Binding-site contacts:
Ligand atom CL contacts residue THR233 of chain 1.A at 4.0 Å.
Ligand atom C5 contacts residue LYS200 of chain 1.A at 3.5 Å.
Ligand atom C7 contacts residue ILE196 of chain 1.A at 4.0 Å (hydrophobic).
Ligand atom C6 contacts residue LYS200 of chain 1.A at 3.5 Å.
Ligand atom C9 contacts residue LEU232 of chain 1.A at 3.7 Å (hydrophobic).
Ligand atom C6 contacts residue ILE196 of chain 1.A at 4.0 Å (hydrophobic).
Ligand atom C10 contacts residue ARG229 of chain 1.A at 4.5 Å.
Ligand atom N contacts residue LEU232 of chain 1.A at 4.0 Å.
Ligand atom C7 contacts residue LYS200 of chain 1.A at 3.9 Å.
Ligand atom C7 contacts residue THR236 of chain 1.A at 4.4 Å.
Ligand atom C1 contacts residue LEU232 of chain 1.A at 4.2 Å (hydrophobic).
Ligand atom C4 contacts residue LYS200 of chain 1.A at 3.5 Å.
Ligand atom CL1 contacts residue ARG229 of chain 1.A at 3.9 Å.
Ligand atom C8 contacts residue LEU232 of chain 1.A at 3.7 Å (hydrophobic).
Ligand atom C10 contacts residue LEU232 of chain 1.A at 3.8 Å (hydrophobic).
Ligand atom C contacts residue LEU232 of chain 1.A at 3.8 Å (hydrophobic).
Ligand atom C3 contacts residue LYS200 of chain 1.A at 3.8 Å.
Ligand atom CL1 contacts residue LEU232 of chain 1.A at 4.2 Å.
Ligand atom CL contacts residue LEU232 of chain 1.A at 3.9 Å.
Ligand atom O contacts residue THR236 of chain 1.A at 4.5 Å.
Ligand atom CL1 contacts residue PHE203 of chain 1.A at 3.7 Å.
Ligand atom N contacts residue LYS200 of chain 1.A at 4.0 Å.
Ligand atom C8 contacts residue LYS200 of chain 1.A at 4.3 Å.
Ligand atom CL contacts residue THR236 of chain 1.A at 3.6 Å.
Ligand atom C2 contacts residue LYS200 of chain 1.A at 4.2 Å.
Ligand atom O1 contacts residue LYS200 of chain 1.A at 4.0 Å.

The small molecule below binds the protein below.
Small molecule (SMILES): Oc1ccc(Oc2ncc(Cl)cc2Cl)cc1

Sequence of chain 1.A:
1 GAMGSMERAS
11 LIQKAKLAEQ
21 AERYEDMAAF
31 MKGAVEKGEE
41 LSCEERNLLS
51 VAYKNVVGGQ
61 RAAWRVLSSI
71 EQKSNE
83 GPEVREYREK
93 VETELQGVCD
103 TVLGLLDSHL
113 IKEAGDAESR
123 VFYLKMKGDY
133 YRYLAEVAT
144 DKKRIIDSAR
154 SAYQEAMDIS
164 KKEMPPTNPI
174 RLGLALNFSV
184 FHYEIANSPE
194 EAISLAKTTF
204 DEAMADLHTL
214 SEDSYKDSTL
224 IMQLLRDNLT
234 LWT